Binding-site contacts:
Ligand atom C1 contacts residue ASN38 of chain 1.C at 1.5 Å.
Ligand atom C7 contacts residue ASN38 of chain 1.C at 3.3 Å.
Ligand atom C8 contacts residue ASN38 of chain 1.C at 4.0 Å.
Ligand atom C3 contacts residue ASN38 of chain 1.C at 3.9 Å.
Ligand atom C5 contacts residue ASN38 of chain 1.C at 3.8 Å.
Ligand atom O5 contacts residue ASN38 of chain 1.C at 2.4 Å (h-bond).
Ligand atom O7 contacts residue ASN38 of chain 1.C at 3.3 Å (h-bond).
Ligand atom N2 contacts residue ASN38 of chain 1.C at 2.9 Å (h-bond).
Ligand atom C2 contacts residue ASN38 of chain 1.C at 2.5 Å.
Ligand atom C4 contacts residue ASN38 of chain 1.C at 4.3 Å.

A protein and the small-molecule ligand that binds it are described below.
Small molecule (SMILES): CC(=O)N[C@@H]1[C@@H](O)[C@H](O)[C@@H](CO)O[C@H]1O

Sequence of chain 1.C:
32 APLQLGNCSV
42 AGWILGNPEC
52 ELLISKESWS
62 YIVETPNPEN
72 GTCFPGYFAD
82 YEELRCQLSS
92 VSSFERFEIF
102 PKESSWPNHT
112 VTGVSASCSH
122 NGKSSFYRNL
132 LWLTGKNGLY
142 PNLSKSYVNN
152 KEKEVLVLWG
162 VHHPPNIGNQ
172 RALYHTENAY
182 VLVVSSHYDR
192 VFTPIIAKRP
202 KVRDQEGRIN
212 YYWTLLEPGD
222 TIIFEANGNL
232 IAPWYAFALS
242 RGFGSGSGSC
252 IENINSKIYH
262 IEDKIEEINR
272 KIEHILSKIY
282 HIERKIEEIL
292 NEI